Sequence of chain 1.B:
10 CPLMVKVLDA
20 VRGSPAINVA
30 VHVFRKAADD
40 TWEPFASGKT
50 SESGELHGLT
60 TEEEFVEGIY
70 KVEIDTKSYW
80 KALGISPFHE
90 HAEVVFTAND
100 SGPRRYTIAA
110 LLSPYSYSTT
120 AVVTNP

Binding-site contacts:
Ligand atom O03 contacts residue LYS15 of chain 1.B at 2.7 Å (salt-bridge).
Ligand atom C06 contacts residue ALA108 of chain 2.B at 3.6 Å (hydrophobic).
Ligand atom C07 contacts residue ALA108 of chain 2.B at 3.0 Å (hydrophobic).
Ligand atom C17 contacts residue 6J31 of chain 2.E at 0.6 Å.
Ligand atom C04 contacts residue LEU17 of chain 1.B at 3.7 Å (hydrophobic).
Ligand atom C05 contacts residue 6J31 of chain 2.E at 1.5 Å.
Ligand atom N08 contacts residue LEU17 of chain 1.B at 3.0 Å.
Ligand atom C06 contacts residue LEU17 of chain 1.B at 3.6 Å (hydrophobic).
Ligand atom O01 contacts residue 6J31 of chain 2.E at 0.1 Å.
Ligand atom C09 contacts residue LEU17 of chain 1.B at 3.3 Å (hydrophobic).
Ligand atom C02 contacts residue LYS15 of chain 2.B at 3.6 Å.
Ligand atom C13 contacts residue ALA108 of chain 1.B at 3.1 Å (hydrophobic).
Ligand atom N10 contacts residue 6J31 of chain 2.E at 0.5 Å (h-bond).
Ligand atom N08 contacts residue 6J31 of chain 2.E at 2.3 Å.
Ligand atom O01 contacts residue LEU17 of chain 2.B at 3.8 Å.
Ligand atom C07 contacts residue VAL121 of chain 2.B at 3.7 Å (hydrophobic).
Ligand atom O03 contacts residue 6J31 of chain 2.E at 0.2 Å (h-bond).
Ligand atom C06 contacts residue 6J31 of chain 2.E at 2.5 Å.
Ligand atom C11 contacts residue 6J31 of chain 2.E at 0.5 Å.
Ligand atom C05 contacts residue LYS15 of chain 1.B at 3.7 Å.
Ligand atom C13 contacts residue 6J31 of chain 2.E at 1.1 Å.
Ligand atom C06 contacts residue VAL121 of chain 2.B at 3.6 Å (hydrophobic).
Ligand atom C04 contacts residue 6J31 of chain 2.E at 0.1 Å.
Ligand atom CL contacts residue 6J31 of chain 2.E at 1.3 Å.
Ligand atom C05 contacts residue LEU17 of chain 1.B at 3.8 Å (hydrophobic).
Ligand atom C02 contacts residue 6J31 of chain 2.E at 0.2 Å.
Ligand atom C02 contacts residue LYS15 of chain 1.B at 3.6 Å.
Ligand atom N08 contacts residue ALA108 of chain 2.B at 3.2 Å.
Ligand atom C18 contacts residue 6J31 of chain 2.E at 0.5 Å.
Ligand atom N08 contacts residue THR119 of chain 2.B at 3.4 Å.
Ligand atom C12 contacts residue 6J31 of chain 2.E at 0.5 Å.
Ligand atom O03 contacts residue LYS15 of chain 2.B at 2.6 Å (salt-bridge).
Ligand atom C07 contacts residue 6J31 of chain 2.E at 2.8 Å.
Ligand atom CL contacts residue SER117 of chain 1.B at 3.5 Å.
Ligand atom C07 contacts residue THR119 of chain 2.B at 3.4 Å.
Ligand atom C14 contacts residue 6J31 of chain 2.E at 0.6 Å.
Ligand atom C07 contacts residue LEU17 of chain 1.B at 3.2 Å (hydrophobic).
Ligand atom C16 contacts residue 6J31 of chain 2.E at 0.6 Å.
Ligand atom C09 contacts residue 6J31 of chain 2.E at 1.4 Å.
Ligand atom C09 contacts residue ALA108 of chain 2.B at 3.8 Å (hydrophobic).

Sequence of chain 2.B:
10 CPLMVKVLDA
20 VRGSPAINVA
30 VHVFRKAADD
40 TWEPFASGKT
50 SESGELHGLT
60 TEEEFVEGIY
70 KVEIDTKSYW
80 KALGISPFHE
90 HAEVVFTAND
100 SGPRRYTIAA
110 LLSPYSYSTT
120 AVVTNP

The protein below binds the small molecule below.
Small molecule (SMILES): Cc1c(Cl)cccc1Nc1ncccc1C(=O)O